Sequence of chain 1.E:
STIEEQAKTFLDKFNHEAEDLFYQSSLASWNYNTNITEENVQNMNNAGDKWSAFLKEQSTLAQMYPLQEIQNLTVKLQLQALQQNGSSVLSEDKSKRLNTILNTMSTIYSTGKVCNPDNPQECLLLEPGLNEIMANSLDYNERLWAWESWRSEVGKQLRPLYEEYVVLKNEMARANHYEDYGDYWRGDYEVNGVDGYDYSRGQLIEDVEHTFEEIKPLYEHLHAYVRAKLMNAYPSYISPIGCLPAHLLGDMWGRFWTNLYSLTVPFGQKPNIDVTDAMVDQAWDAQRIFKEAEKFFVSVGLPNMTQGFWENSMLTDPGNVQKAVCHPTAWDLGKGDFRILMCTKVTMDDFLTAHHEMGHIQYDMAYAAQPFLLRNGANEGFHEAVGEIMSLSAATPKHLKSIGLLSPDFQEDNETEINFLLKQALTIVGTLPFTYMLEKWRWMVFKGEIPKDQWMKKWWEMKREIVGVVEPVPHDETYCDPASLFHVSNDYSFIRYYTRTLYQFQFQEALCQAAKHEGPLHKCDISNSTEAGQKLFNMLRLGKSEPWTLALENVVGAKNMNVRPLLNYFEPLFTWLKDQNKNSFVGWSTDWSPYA

Binding-site contacts:
Ligand atom C8 contacts residue ASP543 of chain 1.E at 4.0 Å.
Ligand atom C8 contacts residue ASN546 of chain 1.E at 4.0 Å.
Ligand atom O6 contacts residue ASN546 of chain 1.E at 4.3 Å.
Ligand atom C7 contacts residue ASN546 of chain 1.E at 4.1 Å.
Ligand atom N2 contacts residue SER545 of chain 1.E at 4.5 Å.
Ligand atom C5 contacts residue ASN546 of chain 1.E at 3.6 Å.
Ligand atom C4 contacts residue ASN546 of chain 1.E at 4.2 Å.
Ligand atom C8 contacts residue SER420 of chain 1.E at 4.5 Å.
Ligand atom C8 contacts residue LYS416 of chain 1.E at 4.1 Å.
Ligand atom C1 contacts residue SER545 of chain 1.E at 3.9 Å.
Ligand atom C1 contacts residue SER317 of chain 1.E at 4.0 Å.
Ligand atom C2 contacts residue ASN546 of chain 1.E at 2.5 Å.
Ligand atom N2 contacts residue ASN546 of chain 1.E at 3.5 Å (h-bond).
Ligand atom O7 contacts residue SER420 of chain 1.E at 4.4 Å.
Ligand atom O7 contacts residue SER545 of chain 1.E at 3.8 Å.
Ligand atom C3 contacts residue ASN546 of chain 1.E at 3.6 Å.
Ligand atom O3 contacts residue ASN546 of chain 1.E at 3.6 Å.
Ligand atom O5 contacts residue ASN546 of chain 1.E at 2.3 Å (h-bond).
Ligand atom C8 contacts residue SER545 of chain 1.E at 3.4 Å.
Ligand atom C7 contacts residue SER545 of chain 1.E at 3.7 Å.
Ligand atom C1 contacts residue ASN546 of chain 1.E at 1.4 Å.

The protein below binds the small molecule below.
Small molecule (SMILES): CC(=O)N[C@H]1[C@H](O[C@H]2[C@H](O)[C@@H](NC(C)=O)CO[C@@H]2CO)O[C@H](CO)[C@@H](O)[C@@H]1O